Binding-site contacts:
Ligand atom O3 contacts residue THR2 of chain 1.C at 3.8 Å.
Ligand atom C3 contacts residue THR2 of chain 1.C at 4.0 Å.
Ligand atom C5 contacts residue ASN5 of chain 1.C at 4.2 Å.
Ligand atom C2 contacts residue ASN5 of chain 1.C at 3.2 Å.
Ligand atom C7 contacts residue PHE3 of chain 1.C at 4.0 Å (hydrophobic).
Ligand atom C2 contacts residue THR2 of chain 1.C at 4.2 Å.
Ligand atom O6 contacts residue LYS154 of chain 1.C at 4.1 Å.
Ligand atom C7 contacts residue ASN5 of chain 1.C at 3.8 Å.
Ligand atom C8 contacts residue PHE3 of chain 1.C at 4.2 Å (hydrophobic).
Ligand atom C1 contacts residue ASN5 of chain 1.C at 3.0 Å.
Ligand atom N2 contacts residue PHE3 of chain 1.C at 3.2 Å (h-bond).
Ligand atom O7 contacts residue ASN5 of chain 1.C at 3.5 Å (h-bond).
Ligand atom N2 contacts residue ASN5 of chain 1.C at 3.7 Å.
Ligand atom N2 contacts residue THR2 of chain 1.C at 3.2 Å (h-bond).
Ligand atom O6 contacts residue ASN5 of chain 1.C at 3.8 Å.
Ligand atom O5 contacts residue LYS154 of chain 1.C at 4.1 Å.
Ligand atom C2 contacts residue PHE3 of chain 1.C at 3.7 Å (hydrophobic).
Ligand atom C1 contacts residue PHE3 of chain 1.C at 3.1 Å (hydrophobic).
Ligand atom C7 contacts residue THR2 of chain 1.C at 3.6 Å.
Ligand atom O5 contacts residue PHE3 of chain 1.C at 4.4 Å.
Ligand atom C8 contacts residue THR2 of chain 1.C at 3.1 Å.
Ligand atom O5 contacts residue ASN5 of chain 1.C at 3.0 Å (h-bond).

Sequence of chain 1.C:
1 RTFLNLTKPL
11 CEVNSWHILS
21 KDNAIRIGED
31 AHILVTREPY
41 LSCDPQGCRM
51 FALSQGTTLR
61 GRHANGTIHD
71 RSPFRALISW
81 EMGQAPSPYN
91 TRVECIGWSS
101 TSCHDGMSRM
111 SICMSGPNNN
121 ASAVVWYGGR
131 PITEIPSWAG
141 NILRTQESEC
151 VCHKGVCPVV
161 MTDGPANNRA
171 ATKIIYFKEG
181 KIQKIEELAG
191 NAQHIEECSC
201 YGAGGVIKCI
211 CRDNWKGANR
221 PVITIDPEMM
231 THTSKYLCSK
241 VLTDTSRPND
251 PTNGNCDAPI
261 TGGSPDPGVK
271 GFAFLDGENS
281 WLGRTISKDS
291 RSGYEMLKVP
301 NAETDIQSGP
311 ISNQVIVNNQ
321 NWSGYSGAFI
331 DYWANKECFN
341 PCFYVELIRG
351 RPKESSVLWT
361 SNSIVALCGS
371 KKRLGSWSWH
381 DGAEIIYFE

A protein and the small-molecule ligand that binds it are described below.
Small molecule (SMILES): CC(=O)N[C@@H]1[C@@H](O)[C@H](O)[C@@H](CO)O[C@H]1O